Binding-site contacts:
Ligand atom N2 contacts residue ASN38 of chain 1.E at 3.1 Å (h-bond).
Ligand atom C6 contacts residue THR24 of chain 1.E at 2.5 Å.
Ligand atom C5 contacts residue ALA39 of chain 1.E at 4.1 Å (hydrophobic).
Ligand atom C2 contacts residue ALA39 of chain 1.E at 2.9 Å (hydrophobic).
Ligand atom O6 contacts residue ALA39 of chain 1.E at 3.2 Å (h-bond).
Ligand atom O3 contacts residue ALA39 of chain 1.E at 4.0 Å.
Ligand atom O7 contacts residue ASN38 of chain 1.E at 4.3 Å.
Ligand atom O5 contacts residue THR37 of chain 1.E at 4.3 Å.
Ligand atom C4 contacts residue THR24 of chain 1.E at 4.5 Å.
Ligand atom C1 contacts residue ASN38 of chain 1.E at 1.5 Å.
Ligand atom C6 contacts residue ALA39 of chain 1.E at 4.3 Å (hydrophobic).
Ligand atom O6 contacts residue ASN38 of chain 1.E at 4.2 Å.
Ligand atom C5 contacts residue THR24 of chain 1.E at 3.2 Å.
Ligand atom C3 contacts residue ALA39 of chain 1.E at 3.8 Å (hydrophobic).
Ligand atom O5 contacts residue ASN38 of chain 1.E at 2.4 Å (h-bond).
Ligand atom C7 contacts residue ASN38 of chain 1.E at 4.1 Å.
Ligand atom C5 contacts residue ASN38 of chain 1.E at 3.7 Å.
Ligand atom O5 contacts residue ALA39 of chain 1.E at 3.2 Å (h-bond).
Ligand atom C1 contacts residue ALA39 of chain 1.E at 3.2 Å (hydrophobic).
Ligand atom O6 contacts residue THR24 of chain 1.E at 2.8 Å.
Ligand atom C1 contacts residue THR24 of chain 1.E at 4.4 Å.
Ligand atom C3 contacts residue ASN38 of chain 1.E at 3.8 Å.
Ligand atom C7 contacts residue ALA39 of chain 1.E at 4.4 Å (hydrophobic).
Ligand atom N2 contacts residue ALA39 of chain 1.E at 4.0 Å.
Ligand atom O5 contacts residue THR24 of chain 1.E at 3.0 Å (h-bond).
Ligand atom C4 contacts residue ALA39 of chain 1.E at 3.6 Å (hydrophobic).
Ligand atom C4 contacts residue ASN38 of chain 1.E at 4.0 Å.
Ligand atom O7 contacts residue ALA39 of chain 1.E at 4.1 Å.
Ligand atom C2 contacts residue ASN38 of chain 1.E at 2.5 Å.

Sequence of chain 1.E:
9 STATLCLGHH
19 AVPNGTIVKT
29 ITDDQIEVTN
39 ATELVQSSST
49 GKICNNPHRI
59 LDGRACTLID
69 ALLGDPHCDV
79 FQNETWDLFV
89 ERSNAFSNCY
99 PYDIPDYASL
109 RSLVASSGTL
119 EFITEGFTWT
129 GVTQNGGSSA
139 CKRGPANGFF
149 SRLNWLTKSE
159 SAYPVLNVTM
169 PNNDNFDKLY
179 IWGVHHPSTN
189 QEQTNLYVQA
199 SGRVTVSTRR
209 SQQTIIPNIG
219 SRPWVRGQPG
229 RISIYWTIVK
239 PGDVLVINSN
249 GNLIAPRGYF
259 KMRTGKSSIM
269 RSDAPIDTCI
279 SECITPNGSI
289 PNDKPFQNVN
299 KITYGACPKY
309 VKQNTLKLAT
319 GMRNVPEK

This small molecule binds to this protein.
Small molecule (SMILES): CC(=O)N[C@@H]1[C@@H](O)[C@H](O)[C@@H](CO)O[C@H]1O